Binding-site contacts:
Ligand atom C17 contacts residue TYR78 of chain 1.A at 3.7 Å (hydrophobic).
Ligand atom O18 contacts residue MET267 of chain 1.A at 3.9 Å.
Ligand atom C5 contacts residue PHE283 of chain 1.A at 3.5 Å (hydrophobic).
Ligand atom O22 contacts residue HIS79 of chain 1.A at 3.7 Å.
Ligand atom C17 contacts residue ILE246 of chain 1.A at 3.9 Å (hydrophobic).
Ligand atom C19 contacts residue MET267 of chain 1.A at 3.9 Å (hydrophobic).
Ligand atom C21 contacts residue LEU189 of chain 1.A at 3.8 Å (hydrophobic).
Ligand atom O24 contacts residue PHE250 of chain 1.A at 3.3 Å.
Ligand atom C16 contacts residue TYR78 of chain 1.A at 4.0 Å (hydrophobic).
Ligand atom C3 contacts residue PHE283 of chain 1.A at 3.6 Å (hydrophobic).
Ligand atom N9 contacts residue ILE246 of chain 1.A at 3.7 Å.
Ligand atom O24 contacts residue HIS79 of chain 1.A at 3.9 Å.
Ligand atom C25 contacts residue HIS79 of chain 1.A at 3.0 Å.
Ligand atom C19 contacts residue TYR247 of chain 1.A at 3.9 Å (hydrophobic).
Ligand atom C1 contacts residue PHE283 of chain 1.A at 3.3 Å (hydrophobic).
Ligand atom C14 contacts residue LEU189 of chain 1.A at 4.0 Å (hydrophobic).
Ligand atom C25 contacts residue TYR78 of chain 1.A at 3.7 Å (hydrophobic).
Ligand atom C2 contacts residue PHE283 of chain 1.A at 3.5 Å (hydrophobic).
Ligand atom O18 contacts residue PHE283 of chain 1.A at 3.5 Å.
Ligand atom C25 contacts residue GLU249 of chain 1.A at 3.6 Å.
Ligand atom C7 contacts residue PHE283 of chain 1.A at 3.8 Å (hydrophobic).
Ligand atom C6 contacts residue PHE283 of chain 1.A at 3.4 Å (hydrophobic).
Ligand atom C1 contacts residue GLN280 of chain 1.A at 3.9 Å.
Ligand atom C16 contacts residue PHE250 of chain 1.A at 3.5 Å (hydrophobic).
Ligand atom O24 contacts residue TYR78 of chain 1.A at 3.8 Å.
Ligand atom C8 contacts residue ILE246 of chain 1.A at 3.7 Å (hydrophobic).
Ligand atom C7 contacts residue GLN280 of chain 1.A at 3.4 Å.
Ligand atom C13 contacts residue LEU189 of chain 1.A at 3.8 Å (hydrophobic).
Ligand atom C23 contacts residue PHE250 of chain 1.A at 3.9 Å (hydrophobic).
Ligand atom C8 contacts residue VAL232 of chain 1.A at 3.8 Å (hydrophobic).
Ligand atom C15 contacts residue PHE250 of chain 1.A at 3.8 Å (hydrophobic).
Ligand atom C11 contacts residue LEU229 of chain 1.A at 3.7 Å (hydrophobic).
Ligand atom C25 contacts residue PHE250 of chain 1.A at 3.6 Å (hydrophobic).
Ligand atom C19 contacts residue PHE283 of chain 1.A at 4.0 Å (hydrophobic).
Ligand atom C4 contacts residue PHE283 of chain 1.A at 3.7 Å (hydrophobic).
Ligand atom O22 contacts residue PHE250 of chain 1.A at 3.5 Å.
Ligand atom C21 contacts residue PHE283 of chain 1.A at 3.7 Å (hydrophobic).
Ligand atom O24 contacts residue ILE246 of chain 1.A at 3.5 Å.
Ligand atom O20 contacts residue PHE283 of chain 1.A at 4.0 Å.
Ligand atom C19 contacts residue GLY279 of chain 1.A at 3.6 Å.

Sequence of chain 1.A:
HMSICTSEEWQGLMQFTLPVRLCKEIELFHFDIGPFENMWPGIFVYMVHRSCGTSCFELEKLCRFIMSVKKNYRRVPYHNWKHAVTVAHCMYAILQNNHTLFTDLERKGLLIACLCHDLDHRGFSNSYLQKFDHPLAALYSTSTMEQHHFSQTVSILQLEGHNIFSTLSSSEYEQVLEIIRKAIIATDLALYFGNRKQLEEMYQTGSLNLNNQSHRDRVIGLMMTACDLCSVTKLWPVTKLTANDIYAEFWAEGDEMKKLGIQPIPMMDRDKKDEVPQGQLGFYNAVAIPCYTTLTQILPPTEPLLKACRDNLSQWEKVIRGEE

This protein binds this small molecule.
Small molecule (SMILES): COc1ccc(Cc2nccc3cc(OC)c(OC)cc23)cc1OC